Sequence of chain 1.B:
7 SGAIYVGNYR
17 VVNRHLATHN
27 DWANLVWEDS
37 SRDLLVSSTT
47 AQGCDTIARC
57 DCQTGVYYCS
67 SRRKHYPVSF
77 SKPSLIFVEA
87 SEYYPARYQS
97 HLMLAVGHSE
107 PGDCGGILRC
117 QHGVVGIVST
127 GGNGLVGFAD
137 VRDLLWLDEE

Binding-site contacts:
Ligand atom C contacts residue TYR64 of chain 1.B at 3.7 Å (hydrophobic).
Ligand atom C2 contacts residue TYR64 of chain 1.B at 3.7 Å (hydrophobic).
Ligand atom N contacts residue TYR64 of chain 1.B at 4.4 Å.
Ligand atom C contacts residue ILE113 of chain 1.B at 4.2 Å (hydrophobic).
Ligand atom C4 contacts residue TYR64 of chain 1.B at 3.7 Å (hydrophobic).
Ligand atom C1 contacts residue TYR64 of chain 1.B at 3.3 Å (hydrophobic).
Ligand atom N contacts residue GLY112 of chain 1.B at 3.7 Å.
Ligand atom N1 contacts residue GLY112 of chain 1.B at 3.6 Å.
Ligand atom N1 contacts residue GLY111 of chain 1.B at 4.2 Å.
Ligand atom N3 contacts residue TYR64 of chain 1.B at 3.4 Å.
Ligand atom N contacts residue SER7 of chain 1.B at 3.5 Å (h-bond).
Ligand atom C5 contacts residue TYR64 of chain 1.B at 3.7 Å (hydrophobic).
Ligand atom C contacts residue GLY111 of chain 1.B at 4.2 Å.
Ligand atom N contacts residue GLY111 of chain 1.B at 3.4 Å (h-bond).
Ligand atom C contacts residue GLY112 of chain 1.B at 3.9 Å.
Ligand atom N2 contacts residue TYR64 of chain 1.B at 3.4 Å.
Ligand atom N contacts residue GLY8 of chain 1.B at 3.5 Å.
Ligand atom C2 contacts residue HIS71 of chain 1.B at 4.1 Å.
Ligand atom N2 contacts residue HIS71 of chain 1.B at 4.4 Å.
Ligand atom N2 contacts residue ILE113 of chain 1.B at 4.0 Å.
Ligand atom C3 contacts residue TYR64 of chain 1.B at 3.8 Å (hydrophobic).
Ligand atom N contacts residue ILE113 of chain 1.B at 4.5 Å.
Ligand atom N1 contacts residue ILE113 of chain 1.B at 3.2 Å (h-bond).
Ligand atom N1 contacts residue TYR64 of chain 1.B at 3.8 Å.

The protein below binds the small molecule below.
Small molecule (SMILES): Nc1nnc2ccccn12